Sequence of chain 1.C:
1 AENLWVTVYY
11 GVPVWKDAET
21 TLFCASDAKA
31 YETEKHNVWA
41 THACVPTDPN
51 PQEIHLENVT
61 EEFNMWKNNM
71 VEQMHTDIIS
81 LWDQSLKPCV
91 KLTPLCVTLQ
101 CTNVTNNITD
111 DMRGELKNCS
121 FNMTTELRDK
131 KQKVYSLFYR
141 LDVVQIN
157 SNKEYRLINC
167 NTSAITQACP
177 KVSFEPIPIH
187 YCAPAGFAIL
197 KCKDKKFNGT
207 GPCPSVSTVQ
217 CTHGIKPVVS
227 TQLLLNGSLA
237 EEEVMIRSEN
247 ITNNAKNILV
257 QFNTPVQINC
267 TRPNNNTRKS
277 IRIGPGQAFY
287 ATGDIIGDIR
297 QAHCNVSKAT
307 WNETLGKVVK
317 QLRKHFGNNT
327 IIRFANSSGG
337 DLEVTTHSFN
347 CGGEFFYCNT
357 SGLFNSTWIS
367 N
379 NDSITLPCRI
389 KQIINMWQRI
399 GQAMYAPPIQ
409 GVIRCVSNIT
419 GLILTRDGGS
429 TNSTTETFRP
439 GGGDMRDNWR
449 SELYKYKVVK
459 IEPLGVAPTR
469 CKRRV

The small molecule below binds the protein below.
Small molecule (SMILES): CC(=O)N[C@H]1[C@H](O[C@H]2[C@H](O)[C@@H](NC(C)=O)CO[C@@H]2CO)O[C@H](CO)[C@@H](O[C@@H]2O[C@H](CO[C@H]3O[C@H](CO)[C@@H](O)[C@H](O)[C@@H]3O)[C@@H](O)[C@H](O[C@H]3O[C@H](CO)[C@@H](O)[C@H](O)[C@@H]3O)[C@@H]2O)[C@@H]1O

Binding-site contacts:
Ligand atom O7 contacts residue ASN346 of chain 1.C at 4.1 Å.
Ligand atom C5 contacts residue NAG1 of chain 1.HA at 4.1 Å.
Ligand atom N2 contacts residue ASN232 of chain 1.C at 2.9 Å (h-bond).
Ligand atom C3 contacts residue VAL414 of chain 1.C at 3.7 Å (hydrophobic).
Ligand atom C5 contacts residue GLU181 of chain 1.C at 4.2 Å.
Ligand atom C7 contacts residue SER415 of chain 1.C at 3.5 Å.
Ligand atom O4 contacts residue VAL414 of chain 1.C at 3.7 Å.
Ligand atom C3 contacts residue ASN232 of chain 1.C at 3.8 Å.
Ligand atom O3 contacts residue SER415 of chain 1.C at 4.3 Å.
Ligand atom O5 contacts residue NAG1 of chain 1.HA at 3.6 Å.
Ligand atom O6 contacts residue GLU181 of chain 1.C at 2.3 Å (salt-bridge).
Ligand atom C1 contacts residue NAG1 of chain 1.HA at 4.4 Å.
Ligand atom N2 contacts residue SER415 of chain 1.C at 2.7 Å (h-bond).
Ligand atom C5 contacts residue SER415 of chain 1.C at 4.5 Å.
Ligand atom C4 contacts residue VAL414 of chain 1.C at 4.1 Å (hydrophobic).
Ligand atom C2 contacts residue ASN232 of chain 1.C at 2.5 Å.
Ligand atom O7 contacts residue SER415 of chain 1.C at 4.5 Å.
Ligand atom O5 contacts residue SER415 of chain 1.C at 4.5 Å.
Ligand atom C2 contacts residue SER415 of chain 1.C at 3.3 Å.
Ligand atom C5 contacts residue VAL414 of chain 1.C at 4.0 Å (hydrophobic).
Ligand atom C8 contacts residue SER415 of chain 1.C at 3.7 Å.
Ligand atom C6 contacts residue GLU181 of chain 1.C at 3.6 Å.
Ligand atom C5 contacts residue ASN232 of chain 1.C at 3.6 Å.
Ligand atom C8 contacts residue LEU231 of chain 1.C at 3.8 Å (hydrophobic).
Ligand atom C1 contacts residue SER415 of chain 1.C at 3.4 Å.
Ligand atom C6 contacts residue NAG1 of chain 1.HA at 3.8 Å.
Ligand atom C4 contacts residue SER415 of chain 1.C at 4.5 Å.
Ligand atom C1 contacts residue ASN232 of chain 1.C at 1.4 Å.
Ligand atom O5 contacts residue ASN232 of chain 1.C at 2.4 Å (h-bond).
Ligand atom C4 contacts residue ASN232 of chain 1.C at 4.2 Å.
Ligand atom C7 contacts residue ASN232 of chain 1.C at 4.1 Å.
Ligand atom C3 contacts residue SER415 of chain 1.C at 3.4 Å.